Binding-site contacts:
Ligand atom C2 contacts residue LEU151 of chain 2.A at 4.0 Å (hydrophobic).
Ligand atom C3 contacts residue GLY150 of chain 2.A at 4.3 Å.
Ligand atom C8 contacts residue ALA171 of chain 2.A at 3.6 Å (hydrophobic).
Ligand atom C6 contacts residue LEU101 of chain 2.A at 4.4 Å (hydrophobic).
Ligand atom C4 contacts residue LEU101 of chain 2.A at 3.7 Å (hydrophobic).
Ligand atom C2 contacts residue LEU101 of chain 2.A at 3.5 Å (hydrophobic).
Ligand atom C1 contacts residue LEU101 of chain 2.A at 3.7 Å (hydrophobic).
Ligand atom C3 contacts residue LEU151 of chain 2.A at 4.0 Å (hydrophobic).
Ligand atom N7 contacts residue ALA171 of chain 2.A at 3.7 Å.
Ligand atom C9 contacts residue ALA171 of chain 2.A at 4.3 Å (hydrophobic).
Ligand atom C8 contacts residue LYS148 of chain 2.A at 2.3 Å.
Ligand atom C2 contacts residue LYS148 of chain 2.A at 3.3 Å.
Ligand atom C4 contacts residue LYS99 of chain 2.A at 3.5 Å.
Ligand atom O11 contacts residue ALA171 of chain 2.A at 3.4 Å.
Ligand atom C4 contacts residue GLY100 of chain 2.A at 4.1 Å.
Ligand atom C3 contacts residue LYS99 of chain 2.A at 3.9 Å.
Ligand atom C3 contacts residue LEU101 of chain 2.A at 3.7 Å (hydrophobic).
Ligand atom C9 contacts residue LEU101 of chain 2.A at 4.0 Å (hydrophobic).
Ligand atom C9 contacts residue LYS148 of chain 2.A at 1.3 Å.
Ligand atom C1 contacts residue LYS148 of chain 2.A at 2.6 Å.
Ligand atom C2 contacts residue GLY150 of chain 2.A at 3.5 Å.
Ligand atom O11 contacts residue LYS148 of chain 2.A at 2.8 Å (salt-bridge).
Ligand atom C1 contacts residue GLY150 of chain 2.A at 4.3 Å.
Ligand atom C6 contacts residue LYS148 of chain 2.A at 3.6 Å.
Ligand atom C5 contacts residue LEU101 of chain 2.A at 4.4 Å (hydrophobic).
Ligand atom C3 contacts residue GLY100 of chain 2.A at 4.0 Å.
Ligand atom N7 contacts residue LYS148 of chain 2.A at 3.5 Å (salt-bridge).

The small molecule below binds the protein below.
Small molecule (SMILES): Cc1cccc2c1NC(=O)C2=O

Sequence of chain 2.A:
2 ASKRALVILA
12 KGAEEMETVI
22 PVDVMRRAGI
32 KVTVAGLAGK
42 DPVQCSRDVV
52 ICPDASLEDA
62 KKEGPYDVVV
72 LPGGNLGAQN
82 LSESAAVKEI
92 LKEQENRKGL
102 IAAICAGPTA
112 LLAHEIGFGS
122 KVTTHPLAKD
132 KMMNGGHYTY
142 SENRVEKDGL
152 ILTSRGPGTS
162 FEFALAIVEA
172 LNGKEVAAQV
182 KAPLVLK